The small molecule below binds the protein below.
Small molecule (SMILES): NC(=O)C[C@H](N)C(=O)O

Sequence of chain 1.A:
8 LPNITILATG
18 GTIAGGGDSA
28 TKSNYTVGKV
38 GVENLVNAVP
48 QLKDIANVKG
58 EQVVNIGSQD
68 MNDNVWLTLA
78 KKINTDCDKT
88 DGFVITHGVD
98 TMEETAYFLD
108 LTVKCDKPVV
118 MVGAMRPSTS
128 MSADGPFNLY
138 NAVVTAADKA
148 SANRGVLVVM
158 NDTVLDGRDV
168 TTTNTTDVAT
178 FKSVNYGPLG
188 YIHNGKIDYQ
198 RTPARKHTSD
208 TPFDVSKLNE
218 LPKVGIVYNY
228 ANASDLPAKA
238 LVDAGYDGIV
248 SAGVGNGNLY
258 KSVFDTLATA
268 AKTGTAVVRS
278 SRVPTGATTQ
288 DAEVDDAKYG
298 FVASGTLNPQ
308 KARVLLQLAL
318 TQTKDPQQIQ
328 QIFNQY

Sequence of chain 1.B:
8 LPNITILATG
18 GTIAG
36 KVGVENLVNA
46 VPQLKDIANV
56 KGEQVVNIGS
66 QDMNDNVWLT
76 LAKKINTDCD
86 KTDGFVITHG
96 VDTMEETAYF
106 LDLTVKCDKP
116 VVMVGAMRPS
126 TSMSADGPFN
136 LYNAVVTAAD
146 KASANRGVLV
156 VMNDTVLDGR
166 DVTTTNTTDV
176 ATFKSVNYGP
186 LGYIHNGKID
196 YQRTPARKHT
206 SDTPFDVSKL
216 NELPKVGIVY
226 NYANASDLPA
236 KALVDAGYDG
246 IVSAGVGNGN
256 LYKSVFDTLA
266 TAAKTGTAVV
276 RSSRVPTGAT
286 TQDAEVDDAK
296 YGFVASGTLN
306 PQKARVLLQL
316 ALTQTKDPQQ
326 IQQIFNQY

Binding-site contacts:
Ligand atom OXT contacts residue VAL34 of chain 1.A at 3.6 Å.
Ligand atom OXT contacts residue GLY95 of chain 1.A at 3.1 Å.
Ligand atom CA contacts residue GLN66 of chain 1.A at 3.9 Å.
Ligand atom CB contacts residue GLU290 of chain 1.B at 3.9 Å.
Ligand atom O contacts residue GLY95 of chain 1.A at 3.2 Å.
Ligand atom OXT contacts residue GLY18 of chain 1.A at 3.2 Å.
Ligand atom OD1 contacts residue THR19 of chain 1.A at 2.9 Å (h-bond).
Ligand atom C contacts residue GLN66 of chain 1.A at 3.7 Å.
Ligand atom CG contacts residue THR19 of chain 1.A at 2.6 Å.
Ligand atom OD1 contacts residue ALA121 of chain 1.A at 3.5 Å (h-bond).
Ligand atom CG contacts residue VAL96 of chain 1.A at 3.5 Å (hydrophobic).
Ligand atom ND2 contacts residue THR19 of chain 1.A at 2.9 Å (h-bond).
Ligand atom ND2 contacts residue VAL96 of chain 1.A at 3.7 Å.
Ligand atom C contacts residue GLY95 of chain 1.A at 3.3 Å.
Ligand atom C contacts residue VAL96 of chain 1.A at 3.7 Å (hydrophobic).
Ligand atom OXT contacts residue THR19 of chain 1.A at 3.9 Å.
Ligand atom O contacts residue VAL96 of chain 1.A at 3.1 Å (h-bond).
Ligand atom N contacts residue GLN66 of chain 1.A at 2.9 Å (h-bond).
Ligand atom OXT contacts residue GLY64 of chain 1.A at 3.3 Å.
Ligand atom CA contacts residue GLU290 of chain 1.B at 3.6 Å.
Ligand atom CB contacts residue THR19 of chain 1.A at 3.0 Å.
Ligand atom C contacts residue SER65 of chain 1.A at 3.4 Å.
Ligand atom N contacts residue ASP97 of chain 1.A at 2.7 Å (salt-bridge).
Ligand atom CA contacts residue THR19 of chain 1.A at 3.2 Å.
Ligand atom OXT contacts residue SER65 of chain 1.A at 2.7 Å (h-bond).
Ligand atom ND2 contacts residue TYR32 of chain 1.A at 3.9 Å.
Ligand atom OD1 contacts residue VAL96 of chain 1.A at 2.9 Å (h-bond).
Ligand atom CA contacts residue ASP97 of chain 1.A at 3.6 Å.
Ligand atom CB contacts residue ASP97 of chain 1.A at 3.2 Å.
Ligand atom OXT contacts residue GLN66 of chain 1.A at 3.7 Å.
Ligand atom C contacts residue ASP97 of chain 1.A at 3.8 Å.
Ligand atom N contacts residue GLU290 of chain 1.B at 2.8 Å (salt-bridge).
Ligand atom O contacts residue SER65 of chain 1.A at 2.4 Å (h-bond).
Ligand atom O contacts residue ASP97 of chain 1.A at 2.9 Å (salt-bridge).
Ligand atom ND2 contacts residue MET122 of chain 1.A at 3.9 Å.
Ligand atom CB contacts residue TYR32 of chain 1.A at 3.7 Å (hydrophobic).
Ligand atom CG contacts residue ALA121 of chain 1.A at 3.6 Å (hydrophobic).
Ligand atom OD1 contacts residue GLY95 of chain 1.A at 3.4 Å.
Ligand atom N contacts residue ASN255 of chain 1.B at 3.5 Å (h-bond).
Ligand atom ND2 contacts residue ALA121 of chain 1.A at 2.8 Å (h-bond).